Binding-site contacts:
Ligand atom N7 contacts residue TYR217 of chain 1.B at 3.7 Å.
Ligand atom N7 contacts residue VAL54 of chain 1.B at 3.9 Å.
Ligand atom O4R contacts residue GLN171 of chain 1.B at 3.4 Å (h-bond).
Ligand atom C2 contacts residue VAL54 of chain 1.B at 4.0 Å (hydrophobic).
Ligand atom C4 contacts residue VAL54 of chain 1.B at 3.8 Å (hydrophobic).
Ligand atom O3R contacts residue TYR95 of chain 1.B at 4.0 Å.
Ligand atom C3R contacts residue GLN171 of chain 1.B at 3.6 Å.
Ligand atom N1 contacts residue TRP185 of chain 1.B at 3.3 Å.
Ligand atom O4R contacts residue TYR95 of chain 1.B at 3.8 Å.
Ligand atom O5R contacts residue TYR217 of chain 1.B at 3.2 Å (h-bond).
Ligand atom C3R contacts residue GLN99 of chain 1.B at 4.0 Å.
Ligand atom C5 contacts residue TRP185 of chain 1.B at 3.5 Å (hydrophobic).
Ligand atom C3 contacts residue TRP185 of chain 1.B at 3.5 Å (hydrophobic).
Ligand atom O7 contacts residue ASN189 of chain 1.B at 2.8 Å (h-bond).
Ligand atom O4R contacts residue TRP185 of chain 1.B at 3.9 Å.
Ligand atom O2R contacts residue MSE174 of chain 1.B at 3.1 Å (h-bond).
Ligand atom C4R contacts residue VAL72 of chain 1.B at 4.1 Å (hydrophobic).
Ligand atom C4R contacts residue GLN171 of chain 1.B at 4.0 Å.
Ligand atom C6 contacts residue TRP185 of chain 1.B at 3.5 Å (hydrophobic).
Ligand atom N7 contacts residue SER221 of chain 1.B at 4.0 Å.
Ligand atom C2R contacts residue GLN171 of chain 1.B at 3.5 Å.
Ligand atom C7 contacts residue ASN189 of chain 1.B at 3.7 Å.
Ligand atom C7 contacts residue VAL54 of chain 1.B at 3.9 Å (hydrophobic).
Ligand atom O3R contacts residue GLN171 of chain 1.B at 2.7 Å (h-bond).
Ligand atom C3 contacts residue VAL54 of chain 1.B at 3.6 Å (hydrophobic).
Ligand atom C4 contacts residue TRP182 of chain 1.B at 3.9 Å (hydrophobic).
Ligand atom C1R contacts residue TRP185 of chain 1.B at 3.5 Å (hydrophobic).
Ligand atom C1R contacts residue GLN171 of chain 1.B at 3.0 Å.
Ligand atom C2 contacts residue TRP185 of chain 1.B at 3.4 Å (hydrophobic).
Ligand atom O7 contacts residue TYR217 of chain 1.B at 3.6 Å.
Ligand atom C5R contacts residue TYR217 of chain 1.B at 3.9 Å (hydrophobic).
Ligand atom N7 contacts residue ASN189 of chain 1.B at 3.2 Å (h-bond).
Ligand atom C5 contacts residue TRP182 of chain 1.B at 4.1 Å (hydrophobic).
Ligand atom C4R contacts residue TYR95 of chain 1.B at 4.0 Å (hydrophobic).
Ligand atom O7 contacts residue TRP185 of chain 1.B at 3.4 Å.
Ligand atom C7 contacts residue TYR217 of chain 1.B at 4.0 Å (hydrophobic).
Ligand atom C4 contacts residue TRP185 of chain 1.B at 3.7 Å (hydrophobic).
Ligand atom C7 contacts residue TRP185 of chain 1.B at 3.7 Å (hydrophobic).
Ligand atom O3R contacts residue GLN99 of chain 1.B at 3.1 Å (h-bond).
Ligand atom O2R contacts residue GLN171 of chain 1.B at 3.2 Å (h-bond).

Sequence of chain 1.B:
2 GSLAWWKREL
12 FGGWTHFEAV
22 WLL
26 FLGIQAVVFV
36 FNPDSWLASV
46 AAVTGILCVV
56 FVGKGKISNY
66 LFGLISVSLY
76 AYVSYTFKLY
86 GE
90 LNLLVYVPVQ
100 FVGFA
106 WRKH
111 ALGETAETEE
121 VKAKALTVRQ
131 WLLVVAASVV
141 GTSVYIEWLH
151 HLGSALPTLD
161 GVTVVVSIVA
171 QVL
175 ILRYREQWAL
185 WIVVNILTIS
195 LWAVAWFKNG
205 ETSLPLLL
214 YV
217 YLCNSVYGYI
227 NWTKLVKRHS

The protein below binds the small molecule below.
Small molecule (SMILES): NC(=O)c1ccc[n+]([C@@H]2O[C@H](CO)[C@@H](O)[C@H]2O)c1